Binding-site contacts:
Ligand atom OP1 contacts residue PHE272 of chain 30.A at 3.4 Å.
Ligand atom O5' contacts residue ASN491 of chain 30.A at 3.5 Å (h-bond).
Ligand atom OP1 contacts residue TYR271 of chain 30.A at 3.1 Å (h-bond).
Ligand atom OP2 contacts residue ASN491 of chain 30.A at 1.7 Å (h-bond).
Ligand atom P contacts residue PHE272 of chain 30.A at 4.3 Å.
Ligand atom P contacts residue ASN491 of chain 30.A at 3.0 Å.
Ligand atom OP1 contacts residue ASP273 of chain 30.A at 3.3 Å.
Ligand atom OP1 contacts residue ASN491 of chain 30.A at 3.6 Å.
Ligand atom C5' contacts residue ASP273 of chain 30.A at 3.8 Å.
Ligand atom OP2 contacts residue ASP273 of chain 30.A at 2.4 Å.
Ligand atom P contacts residue ASP273 of chain 30.A at 2.8 Å.
Ligand atom P contacts residue TYR271 of chain 30.A at 4.5 Å.
Ligand atom C5' contacts residue ASN491 of chain 30.A at 4.0 Å.
Ligand atom O5' contacts residue ASP273 of chain 30.A at 4.1 Å.

This small molecule binds to this protein.
Small molecule (SMILES): Nc1ncnc2c1ncn2[C@H]1C[C@H](O)[C@@H](COP(=O)(O)O)O1

Sequence of chain 30.A:
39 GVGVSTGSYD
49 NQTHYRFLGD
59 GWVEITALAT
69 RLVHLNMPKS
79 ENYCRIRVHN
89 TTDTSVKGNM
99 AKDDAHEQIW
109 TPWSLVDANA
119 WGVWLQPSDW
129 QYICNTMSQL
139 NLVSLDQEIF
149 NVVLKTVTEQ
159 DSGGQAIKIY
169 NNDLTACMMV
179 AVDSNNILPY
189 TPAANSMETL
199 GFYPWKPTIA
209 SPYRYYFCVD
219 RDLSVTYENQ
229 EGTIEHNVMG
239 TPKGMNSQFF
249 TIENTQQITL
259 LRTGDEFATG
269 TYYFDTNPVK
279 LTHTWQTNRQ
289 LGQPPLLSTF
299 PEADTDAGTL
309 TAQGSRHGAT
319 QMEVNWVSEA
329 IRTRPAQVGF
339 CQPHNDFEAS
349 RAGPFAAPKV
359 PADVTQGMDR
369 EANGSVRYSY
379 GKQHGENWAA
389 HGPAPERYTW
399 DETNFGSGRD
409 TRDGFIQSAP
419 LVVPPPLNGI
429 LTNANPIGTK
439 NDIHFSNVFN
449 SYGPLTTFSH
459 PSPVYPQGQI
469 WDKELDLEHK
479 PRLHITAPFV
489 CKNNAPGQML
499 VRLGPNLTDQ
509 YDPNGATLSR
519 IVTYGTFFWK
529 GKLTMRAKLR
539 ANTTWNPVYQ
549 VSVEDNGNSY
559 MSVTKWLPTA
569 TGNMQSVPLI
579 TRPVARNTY